Binding-site contacts:
Ligand atom O7 contacts residue ASN1165 of chain 1.C at 3.3 Å (h-bond).
Ligand atom C3 contacts residue ASN1165 of chain 1.C at 3.8 Å.
Ligand atom O5 contacts residue ASN1165 of chain 1.C at 2.4 Å (h-bond).
Ligand atom C5 contacts residue ASN1165 of chain 1.C at 3.7 Å.
Ligand atom C1 contacts residue ASN1165 of chain 1.C at 1.5 Å.
Ligand atom C7 contacts residue ASN1165 of chain 1.C at 3.2 Å.
Ligand atom C4 contacts residue ASN1165 of chain 1.C at 4.2 Å.
Ligand atom C8 contacts residue VAL1164 of chain 1.C at 4.0 Å (hydrophobic).
Ligand atom C2 contacts residue ASN1165 of chain 1.C at 2.5 Å.
Ligand atom N2 contacts residue ASN1165 of chain 1.C at 2.9 Å (h-bond).
Ligand atom C8 contacts residue ILE1163 of chain 1.C at 3.7 Å (hydrophobic).
Ligand atom C8 contacts residue ASN1165 of chain 1.C at 3.8 Å.

Sequence of chain 1.C:
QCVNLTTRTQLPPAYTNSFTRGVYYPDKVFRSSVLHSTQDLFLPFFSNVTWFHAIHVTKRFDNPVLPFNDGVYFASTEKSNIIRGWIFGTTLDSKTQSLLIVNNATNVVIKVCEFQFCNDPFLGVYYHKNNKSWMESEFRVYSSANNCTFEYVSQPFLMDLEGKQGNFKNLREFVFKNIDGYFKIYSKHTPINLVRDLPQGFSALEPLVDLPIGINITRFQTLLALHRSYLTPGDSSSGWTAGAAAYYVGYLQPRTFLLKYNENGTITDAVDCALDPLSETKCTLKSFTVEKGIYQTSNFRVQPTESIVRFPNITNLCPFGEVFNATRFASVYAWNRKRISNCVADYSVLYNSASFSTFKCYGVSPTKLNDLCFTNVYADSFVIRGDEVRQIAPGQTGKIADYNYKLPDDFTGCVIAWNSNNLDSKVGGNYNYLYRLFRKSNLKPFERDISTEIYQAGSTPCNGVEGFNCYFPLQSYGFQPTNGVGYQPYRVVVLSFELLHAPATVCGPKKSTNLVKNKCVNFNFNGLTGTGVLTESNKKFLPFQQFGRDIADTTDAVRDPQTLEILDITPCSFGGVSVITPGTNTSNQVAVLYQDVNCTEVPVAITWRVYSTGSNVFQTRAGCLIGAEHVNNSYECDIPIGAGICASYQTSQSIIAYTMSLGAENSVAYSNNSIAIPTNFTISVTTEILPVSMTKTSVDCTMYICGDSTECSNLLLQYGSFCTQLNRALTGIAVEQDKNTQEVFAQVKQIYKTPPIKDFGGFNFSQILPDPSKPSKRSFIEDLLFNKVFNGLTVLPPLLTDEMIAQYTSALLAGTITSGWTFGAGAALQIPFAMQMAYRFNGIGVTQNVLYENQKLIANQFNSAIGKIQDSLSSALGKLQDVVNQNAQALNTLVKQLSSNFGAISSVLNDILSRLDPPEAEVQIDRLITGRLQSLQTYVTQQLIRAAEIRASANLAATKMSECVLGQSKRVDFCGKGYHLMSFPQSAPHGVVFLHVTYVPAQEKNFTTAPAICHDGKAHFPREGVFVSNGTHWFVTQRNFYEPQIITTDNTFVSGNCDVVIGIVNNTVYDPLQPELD

A protein and the small-molecule ligand that binds it are described below.
Small molecule (SMILES): CC(=O)N[C@@H]1[C@@H](O)[C@H](O)[C@@H](CO)O[C@H]1O